Sequence of chain 3.A:
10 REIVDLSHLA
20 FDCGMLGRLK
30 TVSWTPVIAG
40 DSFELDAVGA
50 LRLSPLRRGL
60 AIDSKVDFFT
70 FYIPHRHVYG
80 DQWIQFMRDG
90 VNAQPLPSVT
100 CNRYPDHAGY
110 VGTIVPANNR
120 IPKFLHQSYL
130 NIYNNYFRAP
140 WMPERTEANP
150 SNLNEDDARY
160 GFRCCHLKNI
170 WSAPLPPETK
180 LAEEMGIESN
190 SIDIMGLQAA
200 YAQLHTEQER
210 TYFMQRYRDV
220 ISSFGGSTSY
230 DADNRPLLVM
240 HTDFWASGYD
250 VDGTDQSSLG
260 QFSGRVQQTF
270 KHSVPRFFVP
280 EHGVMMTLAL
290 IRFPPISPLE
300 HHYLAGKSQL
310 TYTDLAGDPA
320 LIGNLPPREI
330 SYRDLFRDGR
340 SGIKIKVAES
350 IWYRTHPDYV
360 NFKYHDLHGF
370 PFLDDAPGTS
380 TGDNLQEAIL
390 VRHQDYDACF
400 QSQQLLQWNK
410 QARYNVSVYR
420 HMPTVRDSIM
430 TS

A small-molecule ligand and the protein it binds are described below.
Small molecule (SMILES): Nc1ccn([C@H]2C[C@H](O)[C@@H](COP(=O)(O)O)O2)c(=O)n1

Binding-site contacts:
Ligand atom C5' contacts residue ASP242 of chain 3.A at 4.4 Å.
Ligand atom C2' contacts residue LYS25 of chain 3.C at 3.8 Å.
Ligand atom OP2 contacts residue ASP242 of chain 3.A at 3.9 Å.

Sequence of chain 3.C:
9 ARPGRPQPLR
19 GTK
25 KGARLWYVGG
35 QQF